Binding-site contacts:
Ligand atom C1 contacts residue SER370 of chain 1.B at 4.0 Å.
Ligand atom O7 contacts residue ASN368 of chain 1.B at 3.0 Å (h-bond).
Ligand atom C6 contacts residue ILE373 of chain 1.B at 4.1 Å (hydrophobic).
Ligand atom C4 contacts residue TYR371 of chain 1.B at 4.4 Å (hydrophobic).
Ligand atom C6 contacts residue TYR371 of chain 1.B at 3.8 Å (hydrophobic).
Ligand atom C1 contacts residue TYR371 of chain 1.B at 4.0 Å (hydrophobic).
Ligand atom C3 contacts residue ASN368 of chain 1.B at 3.7 Å.
Ligand atom C1 contacts residue ASN368 of chain 1.B at 1.4 Å.
Ligand atom N2 contacts residue ASN368 of chain 1.B at 2.7 Å (h-bond).
Ligand atom O6 contacts residue ILE373 of chain 1.B at 3.6 Å.
Ligand atom C2 contacts residue ASN368 of chain 1.B at 2.3 Å.
Ligand atom C5 contacts residue TYR371 of chain 1.B at 3.3 Å (hydrophobic).
Ligand atom O5 contacts residue TYR371 of chain 1.B at 3.6 Å.
Ligand atom O5 contacts residue ILE373 of chain 1.B at 3.9 Å.
Ligand atom C4 contacts residue ASN368 of chain 1.B at 4.2 Å.
Ligand atom N2 contacts residue SER370 of chain 1.B at 4.3 Å.
Ligand atom O5 contacts residue ASN368 of chain 1.B at 2.5 Å (h-bond).
Ligand atom C7 contacts residue ASN368 of chain 1.B at 3.0 Å.
Ligand atom C8 contacts residue ASN368 of chain 1.B at 3.6 Å.
Ligand atom C5 contacts residue ASN368 of chain 1.B at 3.7 Å.

A small-molecule ligand and the protein it binds are described below.
Small molecule (SMILES): CC(=O)N[C@@H]1[C@@H](O)[C@H](O)[C@@H](CO)O[C@H]1O

Sequence of chain 1.B:
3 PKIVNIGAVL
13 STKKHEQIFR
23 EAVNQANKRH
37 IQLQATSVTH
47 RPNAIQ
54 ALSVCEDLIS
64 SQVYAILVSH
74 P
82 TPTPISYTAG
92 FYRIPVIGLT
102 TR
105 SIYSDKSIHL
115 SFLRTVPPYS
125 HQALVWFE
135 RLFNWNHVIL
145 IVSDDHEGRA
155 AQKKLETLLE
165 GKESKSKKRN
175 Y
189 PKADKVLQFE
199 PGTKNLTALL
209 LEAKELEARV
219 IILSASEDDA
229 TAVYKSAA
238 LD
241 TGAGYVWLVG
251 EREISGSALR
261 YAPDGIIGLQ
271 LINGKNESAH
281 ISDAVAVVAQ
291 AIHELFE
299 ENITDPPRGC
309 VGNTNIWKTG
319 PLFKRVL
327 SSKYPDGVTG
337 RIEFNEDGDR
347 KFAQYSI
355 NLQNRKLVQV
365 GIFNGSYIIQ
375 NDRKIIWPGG